Sequence of chain 1.B:
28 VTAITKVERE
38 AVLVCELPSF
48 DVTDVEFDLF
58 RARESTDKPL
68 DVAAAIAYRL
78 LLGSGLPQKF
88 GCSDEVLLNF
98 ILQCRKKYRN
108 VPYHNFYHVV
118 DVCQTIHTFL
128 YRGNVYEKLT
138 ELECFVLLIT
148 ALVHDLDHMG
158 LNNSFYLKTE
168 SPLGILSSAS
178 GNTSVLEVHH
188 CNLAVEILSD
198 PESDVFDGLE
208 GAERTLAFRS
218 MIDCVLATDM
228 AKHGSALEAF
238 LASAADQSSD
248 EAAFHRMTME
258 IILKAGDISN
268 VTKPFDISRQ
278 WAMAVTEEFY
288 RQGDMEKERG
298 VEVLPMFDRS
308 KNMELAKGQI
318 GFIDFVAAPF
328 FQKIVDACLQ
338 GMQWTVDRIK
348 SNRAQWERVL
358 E

The protein below binds the small molecule below.
Small molecule (SMILES): COc1ccc(C2=NN(C3CCN(c4nc(N)nc5sccc45)CC3)C(=O)[C@@H]3CC=CC[C@H]23)cc1OC

Binding-site contacts:
Ligand atom N5 contacts residue GLY318 of chain 1.B at 3.5 Å (h-bond).
Ligand atom N5 contacts residue VAL323 of chain 1.B at 4.0 Å.
Ligand atom N5 contacts residue PHE322 of chain 1.B at 4.0 Å.
Ligand atom C1 contacts residue ASN267 of chain 1.B at 3.4 Å.
Ligand atom C2 contacts residue GLN316 of chain 1.B at 4.0 Å.
Ligand atom C18 contacts residue MET227 of chain 1.B at 3.7 Å (hydrophobic).
Ligand atom C27 contacts residue PHE319 of chain 1.B at 3.9 Å (hydrophobic).
Ligand atom C25 contacts residue PHE319 of chain 1.B at 3.9 Å (hydrophobic).
Ligand atom C23 contacts residue ILE265 of chain 1.B at 3.8 Å (hydrophobic).
Ligand atom C21 contacts residue ASP264 of chain 1.B at 3.8 Å.
Ligand atom C1 contacts residue ALA279 of chain 1.B at 3.8 Å (hydrophobic).
Ligand atom C13 contacts residue PHE286 of chain 1.B at 3.7 Å (hydrophobic).
Ligand atom C22 contacts residue ASP264 of chain 1.B at 3.9 Å.
Ligand atom C26 contacts residue VAL282 of chain 1.B at 3.9 Å (hydrophobic).
Ligand atom C22 contacts residue ILE265 of chain 1.B at 4.0 Å (hydrophobic).
Ligand atom C26 contacts residue GLN316 of chain 1.B at 4.0 Å.
Ligand atom O2 contacts residue MET227 of chain 1.B at 3.3 Å.
Ligand atom C1 contacts residue VAL282 of chain 1.B at 4.0 Å (hydrophobic).
Ligand atom C20 contacts residue HIS111 of chain 1.B at 4.0 Å.
Ligand atom C21 contacts residue MET227 of chain 1.B at 3.7 Å (hydrophobic).
Ligand atom O3 contacts residue VAL282 of chain 1.B at 4.0 Å.
Ligand atom C17 contacts residue PHE319 of chain 1.B at 4.0 Å (hydrophobic).
Ligand atom C22 contacts residue MET227 of chain 1.B at 3.6 Å (hydrophobic).
Ligand atom C14 contacts residue PHE286 of chain 1.B at 3.9 Å (hydrophobic).
Ligand atom C5 contacts residue PHE319 of chain 1.B at 4.0 Å (hydrophobic).
Ligand atom C1 contacts residue GLN316 of chain 1.B at 3.7 Å.
Ligand atom C2 contacts residue VAL282 of chain 1.B at 3.7 Å (hydrophobic).
Ligand atom C27 contacts residue GLN316 of chain 1.B at 3.7 Å.
Ligand atom N1 contacts residue PHE286 of chain 1.B at 3.9 Å.
Ligand atom O3 contacts residue GLN316 of chain 1.B at 3.0 Å (h-bond).
Ligand atom N5 contacts residue PHE319 of chain 1.B at 3.7 Å.
Ligand atom C2 contacts residue PHE319 of chain 1.B at 4.0 Å (hydrophobic).
Ligand atom C26 contacts residue PHE319 of chain 1.B at 4.0 Å (hydrophobic).
Ligand atom C3 contacts residue ASN267 of chain 1.B at 3.7 Å.
Ligand atom O1 contacts residue GLN316 of chain 1.B at 3.0 Å (h-bond).
Ligand atom O3 contacts residue PHE319 of chain 1.B at 3.9 Å.
Ligand atom N6 contacts residue PHE319 of chain 1.B at 4.0 Å.
Ligand atom C13 contacts residue MET303 of chain 1.B at 3.5 Å (hydrophobic).
Ligand atom S1 contacts residue MET303 of chain 1.B at 3.9 Å.
Ligand atom O1 contacts residue VAL282 of chain 1.B at 3.7 Å.